This protein binds this small molecule.
Small molecule (SMILES): CCC(=O)Nc1cccc(Oc2nc(Nc3ccc(N4CCN(C)CC4)cc3OC)ncc2Cl)c1

Sequence of chain 1.B:
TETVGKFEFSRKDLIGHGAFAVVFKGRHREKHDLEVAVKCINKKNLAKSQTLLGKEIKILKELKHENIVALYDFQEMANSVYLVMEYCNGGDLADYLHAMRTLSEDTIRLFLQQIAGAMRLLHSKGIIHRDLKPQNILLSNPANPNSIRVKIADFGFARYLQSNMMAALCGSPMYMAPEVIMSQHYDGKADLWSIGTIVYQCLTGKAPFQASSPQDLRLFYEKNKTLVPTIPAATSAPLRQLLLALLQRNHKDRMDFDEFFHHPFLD

Binding-site contacts:
Ligand atom C10 contacts residue LEU146 of chain 1.B at 3.6 Å (hydrophobic).
Ligand atom C17 contacts residue GLY99 of chain 1.B at 3.8 Å.
Ligand atom C20 contacts residue ASP100 of chain 1.B at 3.7 Å.
Ligand atom O3 contacts residue CYS96 of chain 1.B at 3.1 Å (h-bond).
Ligand atom C20 contacts residue ASP103 of chain 1.B at 3.4 Å.
Ligand atom N3 contacts residue LEU146 of chain 1.B at 3.8 Å.
Ligand atom CL1 contacts residue MET93 of chain 1.B at 3.7 Å.
Ligand atom N4 contacts residue CYS96 of chain 1.B at 2.9 Å (h-bond).
Ligand atom O3 contacts residue TYR95 of chain 1.B at 3.8 Å.
Ligand atom C8 contacts residue ASP166 of chain 1.B at 3.2 Å.
Ligand atom C12 contacts residue LEU146 of chain 1.B at 3.8 Å (hydrophobic).
Ligand atom C13 contacts residue LEU146 of chain 1.B at 3.8 Å (hydrophobic).
Ligand atom C25 contacts residue CYS96 of chain 1.B at 3.8 Å (hydrophobic).
Ligand atom C16 contacts residue GLY99 of chain 1.B at 3.6 Å.
Ligand atom N2 contacts residue LEU146 of chain 1.B at 3.6 Å.
Ligand atom C13 contacts residue ALA45 of chain 1.B at 3.7 Å (hydrophobic).
Ligand atom N3 contacts residue CYS96 of chain 1.B at 2.9 Å (h-bond).
Ligand atom C15 contacts residue ILE23 of chain 1.B at 3.6 Å (hydrophobic).
Ligand atom C12 contacts residue GLU94 of chain 1.B at 3.2 Å.
Ligand atom C14 contacts residue ILE23 of chain 1.B at 3.6 Å (hydrophobic).
Ligand atom C14 contacts residue CYS96 of chain 1.B at 3.7 Å (hydrophobic).
Ligand atom C24 contacts residue ASP103 of chain 1.B at 3.8 Å.
Ligand atom C1 contacts residue GLY24 of chain 1.B at 3.4 Å.
Ligand atom C21 contacts residue ASP103 of chain 1.B at 3.5 Å.
Ligand atom C15 contacts residue GLY99 of chain 1.B at 3.7 Å.
Ligand atom O2 contacts residue VAL31 of chain 1.B at 3.8 Å.
Ligand atom C22 contacts residue ASP103 of chain 1.B at 3.7 Å.
Ligand atom C15 contacts residue CYS96 of chain 1.B at 3.8 Å (hydrophobic).
Ligand atom C25 contacts residue ASN97 of chain 1.B at 3.8 Å.
Ligand atom C7 contacts residue ASP166 of chain 1.B at 3.4 Å.
Ligand atom C5 contacts residue VAL31 of chain 1.B at 3.8 Å (hydrophobic).
Ligand atom C11 contacts residue LEU146 of chain 1.B at 3.6 Å (hydrophobic).
Ligand atom C2 contacts residue GLY24 of chain 1.B at 3.5 Å.
Ligand atom C12 contacts residue CYS96 of chain 1.B at 3.5 Å (hydrophobic).
Ligand atom C2 contacts residue HIS25 of chain 1.B at 3.4 Å.
Ligand atom C11 contacts residue CYS96 of chain 1.B at 3.8 Å (hydrophobic).
Ligand atom C23 contacts residue ASP103 of chain 1.B at 3.6 Å.
Ligand atom N6 contacts residue ASP103 of chain 1.B at 3.0 Å (salt-bridge).
Ligand atom C25 contacts residue TYR95 of chain 1.B at 3.4 Å (hydrophobic).
Ligand atom C12 contacts residue ALA45 of chain 1.B at 3.6 Å (hydrophobic).